Sequence of chain 1.A:
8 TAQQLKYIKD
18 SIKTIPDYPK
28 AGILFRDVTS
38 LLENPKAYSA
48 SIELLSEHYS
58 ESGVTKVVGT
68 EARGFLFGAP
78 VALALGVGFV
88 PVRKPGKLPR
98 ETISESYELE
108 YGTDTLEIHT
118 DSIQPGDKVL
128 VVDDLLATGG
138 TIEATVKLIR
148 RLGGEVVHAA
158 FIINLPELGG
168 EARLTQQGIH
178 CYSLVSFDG

Sequence of chain 1.B:
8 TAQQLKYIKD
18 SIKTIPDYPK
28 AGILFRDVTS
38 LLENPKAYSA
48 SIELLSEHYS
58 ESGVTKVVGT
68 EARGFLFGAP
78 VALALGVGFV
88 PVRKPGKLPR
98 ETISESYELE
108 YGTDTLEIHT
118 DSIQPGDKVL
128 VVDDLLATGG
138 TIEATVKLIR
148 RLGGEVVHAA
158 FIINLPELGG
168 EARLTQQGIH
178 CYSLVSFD

Binding-site contacts:
Ligand atom O3A contacts residue LYS94 of chain 1.B at 2.8 Å (salt-bridge).
Ligand atom C2 contacts residue MG1 of chain 1.E at 2.9 Å.
Ligand atom C3 contacts residue MG1 of chain 1.E at 3.0 Å.
Ligand atom O3 contacts residue ASP130 of chain 1.A at 2.5 Å (salt-bridge).
Ligand atom P contacts residue THR135 of chain 1.A at 3.4 Å.
Ligand atom P contacts residue GLY136 of chain 1.A at 3.5 Å.
Ligand atom O2B contacts residue ALA69 of chain 1.A at 3.1 Å (h-bond).
Ligand atom O1B contacts residue ARG90 of chain 1.B at 2.7 Å (salt-bridge).
Ligand atom O2 contacts residue ARG70 of chain 1.A at 3.5 Å.
Ligand atom C3 contacts residue LEU132 of chain 1.A at 3.5 Å (hydrophobic).
Ligand atom O3P contacts residue GLY136 of chain 1.A at 2.9 Å (h-bond).
Ligand atom O3P contacts residue ALA134 of chain 1.A at 3.0 Å (h-bond).
Ligand atom O1B contacts residue LYS94 of chain 1.B at 3.3 Å.
Ligand atom PA contacts residue LYS94 of chain 1.B at 3.4 Å.
Ligand atom O2P contacts residue GLY137 of chain 1.A at 3.3 Å (h-bond).
Ligand atom PB contacts residue MG1 of chain 1.E at 3.2 Å.
Ligand atom PB contacts residue ARG90 of chain 1.B at 3.5 Å.
Ligand atom C1 contacts residue MG1 of chain 1.E at 3.1 Å.
Ligand atom C3 contacts residue ASP130 of chain 1.A at 3.2 Å.
Ligand atom O2B contacts residue MG1 of chain 1.E at 2.0 Å.
Ligand atom O2 contacts residue ASP131 of chain 1.A at 2.5 Å (salt-bridge).
Ligand atom O1P contacts residue THR135 of chain 1.A at 2.6 Å (h-bond).
Ligand atom O3B contacts residue ARG90 of chain 1.B at 3.0 Å (salt-bridge).
Ligand atom C5 contacts residue LEU132 of chain 1.A at 3.3 Å (hydrophobic).
Ligand atom O3P contacts residue THR135 of chain 1.A at 3.3 Å (h-bond).
Ligand atom O3 contacts residue MG1 of chain 1.E at 2.2 Å.
Ligand atom O2A contacts residue LYS94 of chain 1.B at 2.7 Å (salt-bridge).
Ligand atom C1 contacts residue ARG70 of chain 1.A at 3.4 Å.
Ligand atom O3A contacts residue MG1 of chain 1.E at 3.5 Å.
Ligand atom PB contacts residue ALA69 of chain 1.A at 3.6 Å.
Ligand atom O1B contacts residue ARG70 of chain 1.A at 3.2 Å (salt-bridge).
Ligand atom O2 contacts residue MG1 of chain 1.E at 2.2 Å.
Ligand atom O1P contacts residue ALA134 of chain 1.A at 3.5 Å.
Ligand atom C2 contacts residue ASP131 of chain 1.A at 3.1 Å.
Ligand atom C3 contacts residue ASP131 of chain 1.A at 3.6 Å.
Ligand atom O2B contacts residue ARG70 of chain 1.A at 3.0 Å (salt-bridge).
Ligand atom O2P contacts residue THR138 of chain 1.A at 2.6 Å (h-bond).
Ligand atom O1 contacts residue MG1 of chain 1.E at 2.1 Å.
Ligand atom PA contacts residue MG1 of chain 1.E at 3.2 Å.
Ligand atom O3B contacts residue ALA69 of chain 1.A at 3.2 Å (h-bond).

A protein and the small-molecule ligand that binds it are described below.
Small molecule (SMILES): O=P(O)(O)OC[C@H]1O[C@H](O[P](=O)(O)OP(=O)(O)O)[C@H](O)[C@@H]1O